Sequence of chain 1.A:
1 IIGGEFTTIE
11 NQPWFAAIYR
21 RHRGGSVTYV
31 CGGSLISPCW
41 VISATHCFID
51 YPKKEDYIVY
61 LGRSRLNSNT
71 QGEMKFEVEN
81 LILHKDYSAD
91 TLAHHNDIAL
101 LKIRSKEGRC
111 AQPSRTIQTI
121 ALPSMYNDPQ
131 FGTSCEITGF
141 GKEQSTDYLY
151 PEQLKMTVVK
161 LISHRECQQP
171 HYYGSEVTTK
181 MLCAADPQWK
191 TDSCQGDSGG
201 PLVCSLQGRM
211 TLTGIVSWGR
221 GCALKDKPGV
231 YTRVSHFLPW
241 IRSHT

The protein below binds the small molecule below.
Small molecule (SMILES): CC(C)C[C@H](N)C(=O)N[C@@H](CS)C(=O)N[C@@H](CO)C(=O)N[C@@H](CC(=O)O)C(=O)N[C@@H](CCCN=C(N)N)C(=O)NCC(=O)N[C@@H](CS)C(=O)N[C@@H](CCC(=O)O)C(=O)N[C@@H](CC(N)=O)C(=O)N[C@@H](CCCN=C(N)N)C(=O)N[C@@H](CC1=CN=C2CC=CC=C12)C(=O)N[C@@H](CS)C(=O)N[C@@H](CCCCN)C(N)=O

Binding-site contacts:
Ligand atom CB contacts residue VAL30 of chain 1.A at 3.4 Å (hydrophobic).
Ligand atom CG contacts residue GLY196 of chain 1.A at 3.5 Å.
Ligand atom NH1 contacts residue GLY229 of chain 1.A at 3.3 Å.
Ligand atom NH1 contacts residue ASP192 of chain 1.A at 3.0 Å (salt-bridge).
Ligand atom CD contacts residue SER198 of chain 1.A at 3.1 Å.
Ligand atom N contacts residue HIS46 of chain 1.A at 3.3 Å (h-bond).
Ligand atom OD1 contacts residue ARG20 of chain 1.A at 2.8 Å (salt-bridge).
Ligand atom CA contacts residue ASP50 of chain 1.A at 3.3 Å.
Ligand atom CG contacts residue CYS194 of chain 1.A at 3.5 Å (hydrophobic).
Ligand atom OE1 contacts residue SER198 of chain 1.A at 2.5 Å (h-bond).
Ligand atom NE contacts residue ASP50 of chain 1.A at 3.0 Å (salt-bridge).
Ligand atom CB contacts residue 29N1 of chain 1.F at 2.8 Å.
Ligand atom OD1 contacts residue GLY221 of chain 1.A at 3.3 Å.
Ligand atom OE2 contacts residue HIS46 of chain 1.A at 2.8 Å (h-bond).
Ligand atom CB contacts residue GLY219 of chain 1.A at 3.2 Å.
Ligand atom CZ contacts residue SER193 of chain 1.A at 3.2 Å.
Ligand atom CD contacts residue GLY196 of chain 1.A at 3.5 Å.
Ligand atom OE1 contacts residue GLY196 of chain 1.A at 2.8 Å (h-bond).
Ligand atom CA contacts residue GLY219 of chain 1.A at 3.5 Å.
Ligand atom ND2 contacts residue TYR57 of chain 1.A at 3.1 Å (h-bond).
Ligand atom CA contacts residue 29N1 of chain 1.F at 3.3 Å.
Ligand atom SG contacts residue 29N1 of chain 1.F at 1.8 Å.
Ligand atom NH2 contacts residue ASP192 of chain 1.A at 3.0 Å (salt-bridge).
Ligand atom ND2 contacts residue CYS47 of chain 1.A at 2.8 Å (h-bond).
Ligand atom CA contacts residue TYR51 of chain 1.A at 3.4 Å (hydrophobic).
Ligand atom CD1 contacts residue LEU92 of chain 1.A at 3.4 Å (hydrophobic).
Ligand atom N contacts residue ASP50 of chain 1.A at 2.8 Å (salt-bridge).
Ligand atom O contacts residue SER217 of chain 1.A at 3.2 Å (h-bond).
Ligand atom O contacts residue THR91 of chain 1.A at 3.4 Å (h-bond).
Ligand atom OG contacts residue GLY219 of chain 1.A at 2.7 Å (h-bond).
Ligand atom CB contacts residue ASP50 of chain 1.A at 3.5 Å.
Ligand atom CB contacts residue 29N1 of chain 1.F at 3.5 Å.
Ligand atom NH1 contacts residue SER193 of chain 1.A at 2.7 Å (h-bond).
Ligand atom O contacts residue TYR51 of chain 1.A at 3.2 Å.
Ligand atom CA contacts residue HIS46 of chain 1.A at 3.4 Å.
Ligand atom NH2 contacts residue GLY221 of chain 1.A at 2.9 Å (h-bond).
Ligand atom O contacts residue 29N1 of chain 1.F at 3.4 Å.
Ligand atom OE2 contacts residue SER198 of chain 1.A at 3.1 Å (h-bond).
Ligand atom O contacts residue GLN195 of chain 1.A at 3.3 Å.
Ligand atom OG contacts residue TRP218 of chain 1.A at 3.5 Å.